Sequence of chain 2.A:
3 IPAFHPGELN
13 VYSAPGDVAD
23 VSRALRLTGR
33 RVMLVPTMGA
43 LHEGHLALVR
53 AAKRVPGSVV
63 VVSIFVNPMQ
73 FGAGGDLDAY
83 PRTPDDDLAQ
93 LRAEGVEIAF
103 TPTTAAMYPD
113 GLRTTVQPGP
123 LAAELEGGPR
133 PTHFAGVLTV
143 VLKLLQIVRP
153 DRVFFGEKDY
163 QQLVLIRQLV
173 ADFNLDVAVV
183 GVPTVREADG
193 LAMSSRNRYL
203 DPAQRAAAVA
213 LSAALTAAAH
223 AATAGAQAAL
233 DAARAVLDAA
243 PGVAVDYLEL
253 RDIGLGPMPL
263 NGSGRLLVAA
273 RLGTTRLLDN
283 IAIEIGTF

This protein binds this small molecule.
Small molecule (SMILES): COc1ccc2c(c1)cc(C(=O)NS(=O)(=O)c1cc3ccccc3o1)n2CC(=O)O

Binding-site contacts:
Ligand atom CAK contacts residue MET71 of chain 2.A at 3.0 Å (hydrophobic).
Ligand atom CAU contacts residue THR134 of chain 2.A at 3.9 Å.
Ligand atom N contacts residue THR134 of chain 2.A at 3.7 Å.
Ligand atom OAS contacts residue EOH1 of chain 2.E at 3.8 Å.
Ligand atom CAH contacts residue GLY138 of chain 2.A at 3.6 Å.
Ligand atom CAK contacts residue ALA137 of chain 2.A at 3.6 Å (hydrophobic).
Ligand atom CAG contacts residue LEU114 of chain 2.A at 3.6 Å (hydrophobic).
Ligand atom OAR contacts residue PRO133 of chain 2.A at 3.6 Å.
Ligand atom CBA contacts residue LEU114 of chain 2.A at 4.1 Å (hydrophobic).
Ligand atom CAK contacts residue GLY138 of chain 2.A at 4.2 Å.
Ligand atom CBB contacts residue THR134 of chain 2.A at 4.1 Å.
Ligand atom CA contacts residue THR134 of chain 2.A at 4.1 Å.
Ligand atom OAS contacts residue THR117 of chain 2.A at 4.1 Å.
Ligand atom CAH contacts residue MET71 of chain 2.A at 2.7 Å (hydrophobic).
Ligand atom CAV contacts residue PRO133 of chain 2.A at 3.5 Å (hydrophobic).
Ligand atom CAJ contacts residue LEU114 of chain 2.A at 3.4 Å (hydrophobic).
Ligand atom CAZ contacts residue PRO133 of chain 2.A at 4.2 Å (hydrophobic).
Ligand atom CAX contacts residue THR134 of chain 2.A at 3.6 Å.
Ligand atom SBD contacts residue EOH1 of chain 2.E at 4.1 Å.
Ligand atom CAH contacts residue THR134 of chain 2.A at 3.9 Å.
Ligand atom CAO contacts residue THR134 of chain 2.A at 4.0 Å.
Ligand atom CAI contacts residue PRO133 of chain 2.A at 3.8 Å (hydrophobic).
Ligand atom CAH contacts residue ALA137 of chain 2.A at 4.1 Å (hydrophobic).
Ligand atom CAA contacts residue PRO133 of chain 2.A at 3.8 Å (hydrophobic).
Ligand atom OAE contacts residue EOH1 of chain 2.E at 3.8 Å.
Ligand atom CAN contacts residue THR134 of chain 2.A at 4.0 Å.
Ligand atom CAM contacts residue PRO133 of chain 2.A at 3.6 Å (hydrophobic).
Ligand atom CAK contacts residue THR117 of chain 2.A at 4.2 Å.
Ligand atom CAW contacts residue EOH1 of chain 2.E at 4.0 Å.
Ligand atom CAG contacts residue THR134 of chain 2.A at 4.0 Å.
Ligand atom CBA contacts residue THR134 of chain 2.A at 4.2 Å.
Ligand atom CAY contacts residue LEU114 of chain 2.A at 3.6 Å (hydrophobic).
Ligand atom CAG contacts residue MET71 of chain 2.A at 3.2 Å (hydrophobic).
Ligand atom CAY contacts residue THR134 of chain 2.A at 3.9 Å.
Ligand atom OAD contacts residue EOH1 of chain 2.E at 3.9 Å.
Ligand atom CBA contacts residue MET71 of chain 2.A at 4.1 Å (hydrophobic).
Ligand atom CAJ contacts residue THR134 of chain 2.A at 3.8 Å.
Ligand atom CAN contacts residue LEU114 of chain 2.A at 4.2 Å (hydrophobic).
Ligand atom CAZ contacts residue THR134 of chain 2.A at 4.2 Å.
Ligand atom CAH contacts residue LEU114 of chain 2.A at 4.0 Å (hydrophobic).